Sequence of chain 1.B:
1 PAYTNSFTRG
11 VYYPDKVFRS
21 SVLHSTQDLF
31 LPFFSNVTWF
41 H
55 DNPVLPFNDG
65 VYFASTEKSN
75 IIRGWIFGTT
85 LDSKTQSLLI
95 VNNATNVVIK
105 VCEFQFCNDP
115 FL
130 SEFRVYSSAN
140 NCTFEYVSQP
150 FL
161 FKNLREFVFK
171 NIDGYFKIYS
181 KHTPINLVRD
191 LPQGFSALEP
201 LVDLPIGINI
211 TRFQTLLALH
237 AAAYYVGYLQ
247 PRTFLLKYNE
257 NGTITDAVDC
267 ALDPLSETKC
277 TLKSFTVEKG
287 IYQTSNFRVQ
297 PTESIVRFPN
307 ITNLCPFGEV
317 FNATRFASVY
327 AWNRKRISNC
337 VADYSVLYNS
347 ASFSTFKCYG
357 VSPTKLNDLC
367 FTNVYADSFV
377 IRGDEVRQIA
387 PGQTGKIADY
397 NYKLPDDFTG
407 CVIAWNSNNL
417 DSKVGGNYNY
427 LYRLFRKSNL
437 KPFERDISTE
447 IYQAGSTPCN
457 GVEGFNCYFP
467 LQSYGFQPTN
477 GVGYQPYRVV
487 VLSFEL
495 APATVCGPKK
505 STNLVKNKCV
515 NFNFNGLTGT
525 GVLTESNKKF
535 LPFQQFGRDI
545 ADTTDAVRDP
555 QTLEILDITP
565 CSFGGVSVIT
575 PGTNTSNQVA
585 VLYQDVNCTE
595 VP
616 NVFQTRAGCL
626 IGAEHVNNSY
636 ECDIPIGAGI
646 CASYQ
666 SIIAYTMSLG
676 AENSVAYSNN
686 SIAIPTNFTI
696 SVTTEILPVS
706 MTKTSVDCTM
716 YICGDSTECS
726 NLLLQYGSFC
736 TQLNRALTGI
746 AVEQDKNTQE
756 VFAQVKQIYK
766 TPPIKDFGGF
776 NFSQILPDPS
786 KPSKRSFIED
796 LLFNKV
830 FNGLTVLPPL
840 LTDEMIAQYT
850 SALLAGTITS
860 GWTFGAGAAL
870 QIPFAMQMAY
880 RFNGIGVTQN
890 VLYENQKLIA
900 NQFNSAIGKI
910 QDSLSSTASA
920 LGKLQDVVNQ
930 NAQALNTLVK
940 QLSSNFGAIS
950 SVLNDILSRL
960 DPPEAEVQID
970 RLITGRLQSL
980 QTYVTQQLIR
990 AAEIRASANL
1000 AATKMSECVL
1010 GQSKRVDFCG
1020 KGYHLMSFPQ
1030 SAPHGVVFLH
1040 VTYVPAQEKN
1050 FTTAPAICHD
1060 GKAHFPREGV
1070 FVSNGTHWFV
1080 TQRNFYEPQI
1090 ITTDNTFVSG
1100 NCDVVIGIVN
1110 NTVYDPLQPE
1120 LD

Binding-site contacts:
Ligand atom C4 contacts residue ASN1049 of chain 1.B at 4.2 Å.
Ligand atom C2 contacts residue ASN1049 of chain 1.B at 2.5 Å.
Ligand atom N2 contacts residue ASN1049 of chain 1.B at 2.9 Å (h-bond).
Ligand atom C5 contacts residue ASN1049 of chain 1.B at 3.7 Å.
Ligand atom N2 contacts residue GLN870 of chain 1.A at 4.5 Å.
Ligand atom C7 contacts residue ASN1049 of chain 1.B at 3.8 Å.
Ligand atom C7 contacts residue ALA681 of chain 1.B at 4.2 Å (hydrophobic).
Ligand atom C8 contacts residue ASN1049 of chain 1.B at 4.3 Å.
Ligand atom O5 contacts residue ASN1049 of chain 1.B at 2.4 Å (h-bond).
Ligand atom O7 contacts residue GLN870 of chain 1.A at 4.3 Å.
Ligand atom O7 contacts residue ALA681 of chain 1.B at 3.3 Å.
Ligand atom C3 contacts residue ASN1049 of chain 1.B at 3.8 Å.
Ligand atom N2 contacts residue ALA681 of chain 1.B at 4.3 Å.
Ligand atom C1 contacts residue ASN1049 of chain 1.B at 1.4 Å.

A protein and the small-molecule ligand that binds it are described below.
Small molecule (SMILES): CC(=O)N[C@@H]1[C@@H](O)[C@H](O)[C@@H](CO)O[C@H]1O

Sequence of chain 1.A:
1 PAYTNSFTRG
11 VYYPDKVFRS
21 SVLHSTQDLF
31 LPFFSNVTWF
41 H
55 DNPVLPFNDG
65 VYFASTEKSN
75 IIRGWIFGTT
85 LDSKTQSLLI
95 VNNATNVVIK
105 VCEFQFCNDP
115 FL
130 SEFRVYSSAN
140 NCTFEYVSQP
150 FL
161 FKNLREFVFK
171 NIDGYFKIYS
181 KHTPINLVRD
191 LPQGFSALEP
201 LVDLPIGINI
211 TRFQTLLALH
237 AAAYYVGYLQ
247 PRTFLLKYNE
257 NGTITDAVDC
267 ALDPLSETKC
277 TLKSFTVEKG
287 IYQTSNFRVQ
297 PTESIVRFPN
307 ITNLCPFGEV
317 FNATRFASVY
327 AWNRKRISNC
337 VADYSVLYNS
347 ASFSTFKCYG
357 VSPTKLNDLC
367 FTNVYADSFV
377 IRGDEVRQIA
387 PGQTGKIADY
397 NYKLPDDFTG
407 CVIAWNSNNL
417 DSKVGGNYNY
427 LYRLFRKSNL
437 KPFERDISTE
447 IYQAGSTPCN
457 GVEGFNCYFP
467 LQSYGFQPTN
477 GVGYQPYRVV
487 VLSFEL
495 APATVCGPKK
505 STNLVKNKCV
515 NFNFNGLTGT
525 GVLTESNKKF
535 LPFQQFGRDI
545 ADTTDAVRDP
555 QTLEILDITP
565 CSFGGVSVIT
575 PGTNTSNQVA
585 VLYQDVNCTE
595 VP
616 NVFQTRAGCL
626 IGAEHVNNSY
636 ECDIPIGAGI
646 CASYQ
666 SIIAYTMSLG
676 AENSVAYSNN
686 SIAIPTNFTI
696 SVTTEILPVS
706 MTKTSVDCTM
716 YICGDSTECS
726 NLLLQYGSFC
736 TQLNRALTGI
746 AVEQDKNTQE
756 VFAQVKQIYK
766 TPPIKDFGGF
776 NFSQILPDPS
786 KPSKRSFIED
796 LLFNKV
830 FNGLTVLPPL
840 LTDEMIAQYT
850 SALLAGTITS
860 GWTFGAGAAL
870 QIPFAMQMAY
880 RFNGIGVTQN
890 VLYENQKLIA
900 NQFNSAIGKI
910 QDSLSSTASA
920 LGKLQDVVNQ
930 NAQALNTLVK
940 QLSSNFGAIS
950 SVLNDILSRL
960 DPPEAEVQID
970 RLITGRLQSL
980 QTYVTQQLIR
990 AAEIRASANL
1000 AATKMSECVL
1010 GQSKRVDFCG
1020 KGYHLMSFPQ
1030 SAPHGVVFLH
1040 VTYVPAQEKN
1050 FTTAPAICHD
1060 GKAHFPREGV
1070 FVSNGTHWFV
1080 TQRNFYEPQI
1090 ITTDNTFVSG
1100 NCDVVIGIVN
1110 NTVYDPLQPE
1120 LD